The small molecule below binds the protein below.
Small molecule (SMILES): CC(=O)N[C@@H]1[C@@H](O)[C@H](O)[C@@H](CO)O[C@H]1O

Binding-site contacts:
Ligand atom O4 contacts residue NAG1 of chain 27.X at 3.0 Å.
Ligand atom O1 contacts residue VAL31 of chain 27.D at 3.4 Å (h-bond).
Ligand atom C1 contacts residue ASN69 of chain 27.D at 2.7 Å.
Ligand atom C4 contacts residue VAL31 of chain 27.D at 3.8 Å (hydrophobic).
Ligand atom C8 contacts residue ARG57 of chain 27.D at 4.2 Å.
Ligand atom C7 contacts residue SER70 of chain 27.D at 4.4 Å.
Ligand atom C1 contacts residue VAL31 of chain 27.D at 4.3 Å (hydrophobic).
Ligand atom C5 contacts residue ASN69 of chain 27.D at 3.7 Å.
Ligand atom C4 contacts residue NAG1 of chain 27.X at 3.2 Å.
Ligand atom O1 contacts residue MET33 of chain 27.D at 3.9 Å.
Ligand atom C6 contacts residue MET33 of chain 27.D at 3.5 Å (hydrophobic).
Ligand atom C3 contacts residue NAG1 of chain 27.X at 3.7 Å.
Ligand atom O5 contacts residue ASN69 of chain 27.D at 2.8 Å (h-bond).
Ligand atom C6 contacts residue LEU24 of chain 27.D at 4.5 Å (hydrophobic).
Ligand atom C5 contacts residue VAL31 of chain 27.D at 4.2 Å (hydrophobic).
Ligand atom N2 contacts residue ASN69 of chain 27.D at 4.3 Å.
Ligand atom C5 contacts residue MET33 of chain 27.D at 3.7 Å (hydrophobic).
Ligand atom O4 contacts residue VAL31 of chain 27.D at 3.3 Å.
Ligand atom C7 contacts residue ASN69 of chain 27.D at 3.8 Å.
Ligand atom O6 contacts residue NAG1 of chain 27.X at 3.0 Å.
Ligand atom O5 contacts residue MET33 of chain 27.D at 4.2 Å.
Ligand atom C2 contacts residue ASN69 of chain 27.D at 4.2 Å.
Ligand atom O7 contacts residue ASN69 of chain 27.D at 3.8 Å.
Ligand atom N2 contacts residue VAL31 of chain 27.D at 4.0 Å.
Ligand atom O3 contacts residue NAG1 of chain 27.X at 2.6 Å (h-bond).
Ligand atom C3 contacts residue VAL31 of chain 27.D at 3.0 Å (hydrophobic).
Ligand atom O1 contacts residue SER70 of chain 27.D at 4.2 Å.
Ligand atom C8 contacts residue SER70 of chain 27.D at 3.7 Å.
Ligand atom C6 contacts residue ASN69 of chain 27.D at 4.4 Å.
Ligand atom C8 contacts residue ASN69 of chain 27.D at 3.4 Å.
Ligand atom C6 contacts residue NAG1 of chain 27.X at 4.3 Å.
Ligand atom O1 contacts residue ASN69 of chain 27.D at 2.1 Å (h-bond).
Ligand atom C5 contacts residue NAG1 of chain 27.X at 4.4 Å.
Ligand atom C2 contacts residue VAL31 of chain 27.D at 4.0 Å (hydrophobic).
Ligand atom O3 contacts residue VAL31 of chain 27.D at 3.6 Å.

Sequence of chain 27.D:
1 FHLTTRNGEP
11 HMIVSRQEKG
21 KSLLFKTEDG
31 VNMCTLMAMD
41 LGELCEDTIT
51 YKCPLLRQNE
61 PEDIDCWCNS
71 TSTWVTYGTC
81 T